The protein below binds the small molecule below.
Small molecule (SMILES): CC(=O)N[C@@H]1[C@@H](O)[C@H](O)[C@@H](CO)O[C@H]1O

Sequence of chain 1.C:
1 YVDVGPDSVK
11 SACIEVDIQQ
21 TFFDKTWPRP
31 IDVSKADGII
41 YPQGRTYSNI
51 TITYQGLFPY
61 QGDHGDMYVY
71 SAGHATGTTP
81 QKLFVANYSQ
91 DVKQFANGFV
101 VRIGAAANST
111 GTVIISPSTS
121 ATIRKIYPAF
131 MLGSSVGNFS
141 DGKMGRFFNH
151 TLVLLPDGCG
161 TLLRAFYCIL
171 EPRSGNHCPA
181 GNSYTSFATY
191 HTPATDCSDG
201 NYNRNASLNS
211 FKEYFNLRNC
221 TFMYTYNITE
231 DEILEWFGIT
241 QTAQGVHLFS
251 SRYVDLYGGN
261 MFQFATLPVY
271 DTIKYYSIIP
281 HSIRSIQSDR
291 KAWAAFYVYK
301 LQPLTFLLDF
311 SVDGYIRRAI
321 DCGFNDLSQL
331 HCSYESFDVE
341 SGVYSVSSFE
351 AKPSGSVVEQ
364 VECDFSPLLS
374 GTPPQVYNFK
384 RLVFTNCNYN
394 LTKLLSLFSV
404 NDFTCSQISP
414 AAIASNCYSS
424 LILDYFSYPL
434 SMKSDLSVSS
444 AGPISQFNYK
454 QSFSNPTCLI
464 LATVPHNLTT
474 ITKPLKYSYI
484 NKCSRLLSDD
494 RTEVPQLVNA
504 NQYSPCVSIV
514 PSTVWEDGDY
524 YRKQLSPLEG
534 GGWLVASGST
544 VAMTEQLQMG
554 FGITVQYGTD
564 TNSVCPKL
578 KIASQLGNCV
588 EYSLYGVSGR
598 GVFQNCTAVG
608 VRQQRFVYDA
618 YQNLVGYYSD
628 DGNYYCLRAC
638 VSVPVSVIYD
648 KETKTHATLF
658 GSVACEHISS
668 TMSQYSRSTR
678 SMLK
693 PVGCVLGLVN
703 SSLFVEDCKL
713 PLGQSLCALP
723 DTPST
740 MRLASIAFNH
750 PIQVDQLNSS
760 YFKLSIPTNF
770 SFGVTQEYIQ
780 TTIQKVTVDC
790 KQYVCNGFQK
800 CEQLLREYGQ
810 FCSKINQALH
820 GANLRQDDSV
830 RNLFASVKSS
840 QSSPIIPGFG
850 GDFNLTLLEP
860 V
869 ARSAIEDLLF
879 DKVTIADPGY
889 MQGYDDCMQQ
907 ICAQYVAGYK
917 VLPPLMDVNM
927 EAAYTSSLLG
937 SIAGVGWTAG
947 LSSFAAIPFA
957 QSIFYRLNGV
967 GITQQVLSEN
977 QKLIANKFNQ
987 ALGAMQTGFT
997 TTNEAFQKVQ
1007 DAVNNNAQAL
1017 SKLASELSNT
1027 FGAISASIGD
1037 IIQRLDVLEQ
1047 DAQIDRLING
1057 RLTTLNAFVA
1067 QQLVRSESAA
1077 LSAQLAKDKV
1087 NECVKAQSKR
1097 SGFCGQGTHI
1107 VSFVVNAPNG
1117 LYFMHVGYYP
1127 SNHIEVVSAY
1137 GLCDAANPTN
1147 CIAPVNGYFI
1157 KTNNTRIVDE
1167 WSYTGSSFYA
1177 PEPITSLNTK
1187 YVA

Binding-site contacts:
Ligand atom O5 contacts residue ASN853 of chain 1.C at 2.4 Å (h-bond).
Ligand atom C7 contacts residue ASN853 of chain 1.C at 4.0 Å.
Ligand atom C3 contacts residue ASN853 of chain 1.C at 4.0 Å.
Ligand atom C2 contacts residue ASN853 of chain 1.C at 2.8 Å.
Ligand atom C1 contacts residue ASN853 of chain 1.C at 1.6 Å.
Ligand atom C4 contacts residue ASN853 of chain 1.C at 4.4 Å.
Ligand atom O7 contacts residue ASN853 of chain 1.C at 4.2 Å.
Ligand atom C5 contacts residue ASN853 of chain 1.C at 3.6 Å.
Ligand atom N2 contacts residue ASN853 of chain 1.C at 3.3 Å (h-bond).
Ligand atom C8 contacts residue GLN992 of chain 1.C at 3.5 Å.